Binding-site contacts:
Ligand atom C4 contacts residue A3 of chain 19.B at 3.6 Å.
Ligand atom C2' contacts residue ARG19 of chain 19.A at 3.6 Å.
Ligand atom O3' contacts residue ARG15 of chain 19.A at 3.1 Å (salt-bridge).
Ligand atom O4' contacts residue ARG19 of chain 19.A at 3.9 Å.
Ligand atom P contacts residue ARG15 of chain 19.A at 3.1 Å.
Ligand atom O4 contacts residue A3 of chain 19.B at 2.8 Å (h-bond).
Ligand atom C4 contacts residue ARG19 of chain 19.A at 3.9 Å.
Ligand atom OP1 contacts residue LYS18 of chain 19.A at 3.7 Å.
Ligand atom N3 contacts residue A1 of chain 19.B at 2.7 Å (h-bond).
Ligand atom O5' contacts residue ARG19 of chain 19.A at 2.1 Å (salt-bridge).
Ligand atom C5' contacts residue ARG19 of chain 19.A at 3.2 Å.
Ligand atom C1' contacts residue ARG19 of chain 19.A at 4.3 Å.
Ligand atom OP2 contacts residue ARG19 of chain 19.A at 2.1 Å (salt-bridge).
Ligand atom C4' contacts residue ARG19 of chain 19.A at 3.7 Å.
Ligand atom C4' contacts residue ARG15 of chain 19.A at 3.3 Å.
Ligand atom OP2 contacts residue ARG15 of chain 19.A at 2.5 Å.
Ligand atom C3' contacts residue ARG15 of chain 19.A at 3.8 Å.
Ligand atom N1 contacts residue A3 of chain 19.B at 4.3 Å.
Ligand atom O5' contacts residue ARG15 of chain 19.A at 3.6 Å.
Ligand atom OP2 contacts residue ALA16 of chain 19.A at 4.1 Å.
Ligand atom C5 contacts residue ARG19 of chain 19.A at 2.9 Å.
Ligand atom O2 contacts residue A3 of chain 19.B at 3.2 Å.
Ligand atom O4 contacts residue A1 of chain 19.B at 3.0 Å (h-bond).
Ligand atom O3' contacts residue ARG19 of chain 19.A at 3.6 Å (salt-bridge).
Ligand atom N3 contacts residue A2 of chain 19.B at 3.7 Å.
Ligand atom C2 contacts residue A3 of chain 19.B at 3.5 Å.
Ligand atom OP1 contacts residue ARG15 of chain 19.A at 2.5 Å.
Ligand atom O2 contacts residue A1 of chain 19.B at 2.7 Å (h-bond).
Ligand atom P contacts residue ARG19 of chain 19.A at 2.8 Å.
Ligand atom C2 contacts residue A1 of chain 19.B at 3.1 Å.
Ligand atom OP1 contacts residue ARG19 of chain 19.A at 4.1 Å.
Ligand atom C5' contacts residue ARG15 of chain 19.A at 2.5 Å.
Ligand atom N3 contacts residue A3 of chain 19.B at 2.8 Å (h-bond).
Ligand atom C6 contacts residue ARG19 of chain 19.A at 2.7 Å.
Ligand atom O2 contacts residue A2 of chain 19.B at 3.7 Å.
Ligand atom N1 contacts residue ARG19 of chain 19.A at 3.9 Å.
Ligand atom C4 contacts residue A1 of chain 19.B at 3.4 Å.
Ligand atom C3' contacts residue ARG19 of chain 19.A at 3.4 Å.
Ligand atom OP1 contacts residue MET14 of chain 19.A at 3.8 Å.
Ligand atom C2 contacts residue A2 of chain 19.B at 3.9 Å.

A small-molecule ligand and the protein it binds are described below.
Small molecule (SMILES): O=c1ccn([C@@H]2O[C@H](CO[P](=O)(O)O[C@H]3[C@@H](O)[C@H](n4ccc(=O)[nH]c4=O)O[C@@H]3CO[P](=O)(O)O[C@H]3[C@@H](O)[C@H](n4ccc(=O)[nH]c4=O)O[C@@H]3CO[P](=O)(O)O[C@H]3[C@@H](O)[C@H](n4ccc(=O)[nH]c4=O)O[C@@H]3COP(=O)=O)[C@@H](O)[C@H]2O)c(=O)[nH]1

Sequence of chain 19.A:
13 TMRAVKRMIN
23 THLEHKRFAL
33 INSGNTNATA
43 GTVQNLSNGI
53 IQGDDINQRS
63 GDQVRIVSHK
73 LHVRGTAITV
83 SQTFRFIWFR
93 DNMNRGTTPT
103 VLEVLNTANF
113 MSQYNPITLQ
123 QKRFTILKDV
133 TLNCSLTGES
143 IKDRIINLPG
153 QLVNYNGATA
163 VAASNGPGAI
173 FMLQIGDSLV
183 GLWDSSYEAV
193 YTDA